The small molecule below binds the protein below.
Small molecule (SMILES): CC(=O)N[C@@H]1[C@@H](O)[C@H](O)[C@@H](CO)O[C@H]1O

Binding-site contacts:
Ligand atom C6 contacts residue THR313 of chain 8.B at 4.5 Å.
Ligand atom C5 contacts residue ASN315 of chain 8.B at 3.7 Å.
Ligand atom O5 contacts residue ASN315 of chain 8.B at 2.4 Å (h-bond).
Ligand atom C8 contacts residue ASN315 of chain 8.B at 3.5 Å.
Ligand atom C3 contacts residue ASN315 of chain 8.B at 3.8 Å.
Ligand atom C6 contacts residue ASN315 of chain 8.B at 4.5 Å.
Ligand atom C1 contacts residue VAL314 of chain 8.B at 4.4 Å (hydrophobic).
Ligand atom C1 contacts residue ASN315 of chain 8.B at 1.4 Å.
Ligand atom C4 contacts residue ASN315 of chain 8.B at 4.3 Å.
Ligand atom C2 contacts residue ASN315 of chain 8.B at 2.5 Å.
Ligand atom O7 contacts residue ASN315 of chain 8.B at 4.2 Å.
Ligand atom C8 contacts residue ILE281 of chain 8.B at 4.5 Å (hydrophobic).
Ligand atom N2 contacts residue ASN315 of chain 8.B at 2.8 Å (h-bond).
Ligand atom O5 contacts residue THR313 of chain 8.B at 4.3 Å.
Ligand atom C7 contacts residue ASN315 of chain 8.B at 3.3 Å.
Ligand atom O5 contacts residue VAL314 of chain 8.B at 3.8 Å.

Sequence of chain 8.B:
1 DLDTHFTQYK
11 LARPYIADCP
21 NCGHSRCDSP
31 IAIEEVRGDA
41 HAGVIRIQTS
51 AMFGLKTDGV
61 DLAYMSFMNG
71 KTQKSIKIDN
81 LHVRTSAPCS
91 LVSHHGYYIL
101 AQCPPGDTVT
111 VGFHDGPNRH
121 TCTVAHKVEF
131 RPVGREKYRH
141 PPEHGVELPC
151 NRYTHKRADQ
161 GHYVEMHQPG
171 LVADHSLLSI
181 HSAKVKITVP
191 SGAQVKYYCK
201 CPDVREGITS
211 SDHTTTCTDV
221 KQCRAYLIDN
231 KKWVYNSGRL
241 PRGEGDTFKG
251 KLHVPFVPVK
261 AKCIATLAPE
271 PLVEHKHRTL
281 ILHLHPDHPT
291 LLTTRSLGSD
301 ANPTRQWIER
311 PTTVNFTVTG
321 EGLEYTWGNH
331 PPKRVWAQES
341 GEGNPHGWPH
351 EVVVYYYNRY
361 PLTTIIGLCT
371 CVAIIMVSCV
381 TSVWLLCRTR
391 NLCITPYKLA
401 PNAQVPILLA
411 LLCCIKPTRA